Sequence of chain 1.C:
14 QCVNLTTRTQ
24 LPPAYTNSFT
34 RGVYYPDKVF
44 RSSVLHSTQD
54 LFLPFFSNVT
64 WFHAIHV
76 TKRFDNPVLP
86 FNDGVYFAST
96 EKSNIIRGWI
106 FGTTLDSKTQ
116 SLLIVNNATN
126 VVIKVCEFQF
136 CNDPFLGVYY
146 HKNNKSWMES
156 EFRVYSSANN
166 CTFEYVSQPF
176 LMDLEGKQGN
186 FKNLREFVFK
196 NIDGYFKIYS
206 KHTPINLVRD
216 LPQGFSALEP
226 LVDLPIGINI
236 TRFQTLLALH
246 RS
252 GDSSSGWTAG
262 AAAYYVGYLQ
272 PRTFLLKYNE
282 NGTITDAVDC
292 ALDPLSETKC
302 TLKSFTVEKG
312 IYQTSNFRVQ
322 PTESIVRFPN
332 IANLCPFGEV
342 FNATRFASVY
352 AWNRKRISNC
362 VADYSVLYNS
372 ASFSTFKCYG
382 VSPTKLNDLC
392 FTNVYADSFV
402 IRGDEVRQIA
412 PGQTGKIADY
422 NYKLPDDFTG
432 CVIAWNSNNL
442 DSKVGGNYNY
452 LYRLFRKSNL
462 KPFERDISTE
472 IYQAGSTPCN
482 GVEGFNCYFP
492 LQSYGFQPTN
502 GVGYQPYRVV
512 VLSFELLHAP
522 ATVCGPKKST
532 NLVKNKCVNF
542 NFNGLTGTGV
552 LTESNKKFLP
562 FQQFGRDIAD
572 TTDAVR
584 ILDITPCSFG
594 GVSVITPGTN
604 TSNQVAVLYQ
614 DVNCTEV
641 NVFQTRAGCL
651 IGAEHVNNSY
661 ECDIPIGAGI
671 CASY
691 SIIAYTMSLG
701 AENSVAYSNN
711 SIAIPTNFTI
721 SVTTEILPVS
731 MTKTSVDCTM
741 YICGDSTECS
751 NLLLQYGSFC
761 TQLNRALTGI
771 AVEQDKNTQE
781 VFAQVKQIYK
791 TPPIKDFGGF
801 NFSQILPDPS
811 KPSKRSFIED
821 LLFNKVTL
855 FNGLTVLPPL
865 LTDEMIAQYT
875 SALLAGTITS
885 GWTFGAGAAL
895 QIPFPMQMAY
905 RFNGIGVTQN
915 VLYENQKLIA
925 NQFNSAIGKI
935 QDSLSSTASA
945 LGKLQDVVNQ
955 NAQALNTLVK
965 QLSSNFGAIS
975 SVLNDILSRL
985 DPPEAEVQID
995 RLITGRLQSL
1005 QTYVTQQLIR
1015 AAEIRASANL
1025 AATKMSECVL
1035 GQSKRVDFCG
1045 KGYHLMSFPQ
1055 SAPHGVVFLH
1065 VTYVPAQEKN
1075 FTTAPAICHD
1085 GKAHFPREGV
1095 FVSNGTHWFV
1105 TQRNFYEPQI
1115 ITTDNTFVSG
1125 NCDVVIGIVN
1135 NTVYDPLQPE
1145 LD

Binding-site contacts:
Ligand atom C8 contacts residue ASN165 of chain 1.C at 4.4 Å.
Ligand atom O5 contacts residue ASN165 of chain 1.C at 2.4 Å (h-bond).
Ligand atom C1 contacts residue GLU132 of chain 1.C at 4.5 Å.
Ligand atom O6 contacts residue ASN164 of chain 1.C at 4.2 Å.
Ligand atom C2 contacts residue ASN165 of chain 1.C at 2.5 Å.
Ligand atom C5 contacts residue GLU132 of chain 1.C at 4.4 Å.
Ligand atom C4 contacts residue ASN165 of chain 1.C at 4.3 Å.
Ligand atom O7 contacts residue ASN165 of chain 1.C at 3.2 Å (h-bond).
Ligand atom N2 contacts residue GLU132 of chain 1.C at 4.4 Å.
Ligand atom C1 contacts residue ASN165 of chain 1.C at 1.4 Å.
Ligand atom C5 contacts residue ASN165 of chain 1.C at 3.7 Å.
Ligand atom C3 contacts residue ASN165 of chain 1.C at 3.8 Å.
Ligand atom C7 contacts residue ASN165 of chain 1.C at 3.2 Å.
Ligand atom N2 contacts residue ASN165 of chain 1.C at 2.9 Å (h-bond).

This protein binds this small molecule.
Small molecule (SMILES): CC(=O)N[C@@H]1[C@@H](O)[C@H](O)[C@@H](CO)O[C@H]1O